Binding-site contacts:
Ligand atom C4 contacts residue ASN167 of chain 1.A at 4.2 Å.
Ligand atom C1 contacts residue THR168 of chain 1.A at 3.9 Å.
Ligand atom O5 contacts residue ASN167 of chain 1.A at 2.3 Å (h-bond).
Ligand atom O6 contacts residue ARG162 of chain 1.A at 3.8 Å.
Ligand atom N2 contacts residue THR168 of chain 1.A at 4.0 Å.
Ligand atom C5 contacts residue ILE164 of chain 1.A at 3.9 Å (hydrophobic).
Ligand atom O6 contacts residue VAL144 of chain 1.A at 3.9 Å.
Ligand atom O5 contacts residue ARG162 of chain 1.A at 3.9 Å.
Ligand atom C7 contacts residue ASN167 of chain 1.A at 4.0 Å.
Ligand atom C1 contacts residue ASN167 of chain 1.A at 1.4 Å.
Ligand atom C6 contacts residue ILE164 of chain 1.A at 3.7 Å (hydrophobic).
Ligand atom C6 contacts residue VAL144 of chain 1.A at 4.2 Å (hydrophobic).
Ligand atom C3 contacts residue ASN167 of chain 1.A at 3.8 Å.
Ligand atom C2 contacts residue ASN167 of chain 1.A at 2.6 Å.
Ligand atom C5 contacts residue ASN167 of chain 1.A at 3.6 Å.
Ligand atom N2 contacts residue ASN167 of chain 1.A at 3.0 Å (h-bond).
Ligand atom C2 contacts residue THR168 of chain 1.A at 4.4 Å.

Sequence of chain 1.A:
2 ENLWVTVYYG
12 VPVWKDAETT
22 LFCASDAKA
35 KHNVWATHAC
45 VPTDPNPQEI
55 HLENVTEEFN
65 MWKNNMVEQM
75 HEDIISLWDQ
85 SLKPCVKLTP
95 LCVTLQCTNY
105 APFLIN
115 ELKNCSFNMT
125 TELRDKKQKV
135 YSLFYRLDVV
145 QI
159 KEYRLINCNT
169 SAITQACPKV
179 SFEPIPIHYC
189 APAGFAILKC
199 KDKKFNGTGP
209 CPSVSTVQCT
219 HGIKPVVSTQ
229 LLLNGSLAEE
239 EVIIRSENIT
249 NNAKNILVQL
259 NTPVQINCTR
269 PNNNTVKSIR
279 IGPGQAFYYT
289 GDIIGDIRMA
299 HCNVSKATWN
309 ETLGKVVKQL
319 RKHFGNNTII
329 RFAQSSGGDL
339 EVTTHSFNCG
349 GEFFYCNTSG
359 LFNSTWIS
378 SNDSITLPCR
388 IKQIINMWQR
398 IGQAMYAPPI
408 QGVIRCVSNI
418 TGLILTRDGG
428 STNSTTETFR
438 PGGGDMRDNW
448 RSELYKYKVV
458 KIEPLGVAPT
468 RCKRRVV

A small-molecule ligand and the protein it binds are described below.
Small molecule (SMILES): CC(=O)N[C@H]1[C@H](O[C@H]2[C@H](O)[C@@H](NC(C)=O)CO[C@@H]2CO)O[C@H](CO)[C@@H](O[C@@H]2O[C@H](CO)[C@@H](O)[C@H](O[C@H]3O[C@H](CO)[C@@H](O)[C@H](O)[C@@H]3O[C@H]3O[C@H](CO)[C@@H](O)[C@H](O)[C@@H]3O)[C@@H]2O)[C@@H]1O